Binding-site contacts:
Ligand atom C3 contacts residue PHE170 of chain 1.A at 3.7 Å (hydrophobic).
Ligand atom O1A contacts residue ARG127 of chain 1.A at 3.2 Å (salt-bridge).
Ligand atom O1B contacts residue ARG147 of chain 1.A at 2.8 Å (salt-bridge).
Ligand atom O2 contacts residue ARG127 of chain 1.A at 2.9 Å (salt-bridge).
Ligand atom C10 contacts residue ASN10 of chain 1.A at 3.9 Å.
Ligand atom O1A contacts residue ASN187 of chain 1.A at 2.9 Å (h-bond).
Ligand atom C8 contacts residue GLU67 of chain 1.A at 3.4 Å.
Ligand atom O1B contacts residue PHE170 of chain 1.A at 3.3 Å.
Ligand atom C9 contacts residue GLU67 of chain 1.A at 3.6 Å.
Ligand atom C1 contacts residue ASN187 of chain 1.A at 3.9 Å.
Ligand atom O1A contacts residue ARG147 of chain 1.A at 2.8 Å (salt-bridge).
Ligand atom C1 contacts residue PRO149 of chain 1.A at 4.1 Å (hydrophobic).
Ligand atom O1A contacts residue PHE170 of chain 1.A at 3.5 Å.
Ligand atom C1 contacts residue PHE170 of chain 1.A at 3.4 Å (hydrophobic).
Ligand atom O10 contacts residue ASN10 of chain 1.A at 2.7 Å (h-bond).
Ligand atom C6 contacts residue GLU67 of chain 1.A at 3.6 Å.
Ligand atom C7 contacts residue ASP49 of chain 1.A at 3.6 Å.
Ligand atom C11 contacts residue ALA66 of chain 1.A at 3.8 Å (hydrophobic).
Ligand atom O8 contacts residue ARG127 of chain 1.A at 3.5 Å (salt-bridge).
Ligand atom O2 contacts residue ASN187 of chain 1.A at 2.7 Å (h-bond).
Ligand atom O1B contacts residue PRO149 of chain 1.A at 3.7 Å.
Ligand atom O9 contacts residue ARG70 of chain 1.A at 3.5 Å.
Ligand atom O9 contacts residue ASP49 of chain 1.A at 4.1 Å.
Ligand atom O7 contacts residue ASP49 of chain 1.A at 2.8 Å (salt-bridge).
Ligand atom C1 contacts residue ARG127 of chain 1.A at 3.9 Å.
Ligand atom C10 contacts residue ASP49 of chain 1.A at 3.9 Å.
Ligand atom C11 contacts residue PHE65 of chain 1.A at 3.6 Å (hydrophobic).
Ligand atom C11 contacts residue GLN214 of chain 1.A at 3.4 Å.
Ligand atom O10 contacts residue ASP49 of chain 1.A at 3.5 Å.
Ligand atom C2 contacts residue ARG127 of chain 1.A at 4.1 Å.
Ligand atom C7 contacts residue GLU67 of chain 1.A at 3.4 Å.
Ligand atom N5 contacts residue GLU67 of chain 1.A at 4.0 Å.
Ligand atom C1 contacts residue ARG147 of chain 1.A at 3.5 Å.
Ligand atom O7 contacts residue ARG70 of chain 1.A at 3.8 Å.
Ligand atom C9 contacts residue ALA151 of chain 1.A at 3.9 Å (hydrophobic).
Ligand atom C9 contacts residue ARG70 of chain 1.A at 3.9 Å.
Ligand atom O8 contacts residue GLU67 of chain 1.A at 2.6 Å (salt-bridge).
Ligand atom C2 contacts residue ASN187 of chain 1.A at 3.8 Å.
Ligand atom O9 contacts residue GLU67 of chain 1.A at 2.6 Å (salt-bridge).
Ligand atom O4 contacts residue ASN10 of chain 1.A at 3.6 Å.

Sequence of chain 1.A:
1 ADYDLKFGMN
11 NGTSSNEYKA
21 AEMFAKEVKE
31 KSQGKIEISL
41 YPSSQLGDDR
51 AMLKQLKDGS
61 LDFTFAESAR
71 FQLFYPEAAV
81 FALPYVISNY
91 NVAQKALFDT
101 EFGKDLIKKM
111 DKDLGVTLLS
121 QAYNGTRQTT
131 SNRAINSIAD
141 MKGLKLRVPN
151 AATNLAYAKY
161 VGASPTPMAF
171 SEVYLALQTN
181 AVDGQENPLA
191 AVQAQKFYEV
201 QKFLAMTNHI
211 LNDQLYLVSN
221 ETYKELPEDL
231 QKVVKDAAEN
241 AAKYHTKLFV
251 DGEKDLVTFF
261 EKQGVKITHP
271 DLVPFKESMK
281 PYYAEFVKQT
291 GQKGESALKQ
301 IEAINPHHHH

A protein and the small-molecule ligand that binds it are described below.
Small molecule (SMILES): CC(=O)N[C@H]1[C@H]([C@H](O)[C@H](O)CO)O[C@](O)(C(=O)O)C[C@@H]1O